The small molecule below binds the protein below.
Small molecule (SMILES): Nc1ccnc(=O)[nH]1

Sequence of chain 3.A:
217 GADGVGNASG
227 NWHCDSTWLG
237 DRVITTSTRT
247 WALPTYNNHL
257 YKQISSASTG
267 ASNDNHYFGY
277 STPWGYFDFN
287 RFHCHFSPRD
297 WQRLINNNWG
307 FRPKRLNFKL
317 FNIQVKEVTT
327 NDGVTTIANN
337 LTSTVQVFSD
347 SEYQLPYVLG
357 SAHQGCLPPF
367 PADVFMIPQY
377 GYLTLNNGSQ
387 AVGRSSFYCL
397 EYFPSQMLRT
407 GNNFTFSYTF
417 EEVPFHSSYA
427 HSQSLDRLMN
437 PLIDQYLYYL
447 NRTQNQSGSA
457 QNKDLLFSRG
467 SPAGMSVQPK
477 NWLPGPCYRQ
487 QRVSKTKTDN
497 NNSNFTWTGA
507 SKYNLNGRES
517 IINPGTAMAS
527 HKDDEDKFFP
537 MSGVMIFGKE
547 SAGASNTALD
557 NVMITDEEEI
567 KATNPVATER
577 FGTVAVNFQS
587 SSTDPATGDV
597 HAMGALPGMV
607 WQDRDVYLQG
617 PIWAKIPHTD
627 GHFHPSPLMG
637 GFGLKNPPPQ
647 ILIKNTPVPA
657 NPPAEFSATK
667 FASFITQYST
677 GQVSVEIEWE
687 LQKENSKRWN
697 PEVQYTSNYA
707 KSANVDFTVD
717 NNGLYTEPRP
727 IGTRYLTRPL

Sequence of chain 3.H:
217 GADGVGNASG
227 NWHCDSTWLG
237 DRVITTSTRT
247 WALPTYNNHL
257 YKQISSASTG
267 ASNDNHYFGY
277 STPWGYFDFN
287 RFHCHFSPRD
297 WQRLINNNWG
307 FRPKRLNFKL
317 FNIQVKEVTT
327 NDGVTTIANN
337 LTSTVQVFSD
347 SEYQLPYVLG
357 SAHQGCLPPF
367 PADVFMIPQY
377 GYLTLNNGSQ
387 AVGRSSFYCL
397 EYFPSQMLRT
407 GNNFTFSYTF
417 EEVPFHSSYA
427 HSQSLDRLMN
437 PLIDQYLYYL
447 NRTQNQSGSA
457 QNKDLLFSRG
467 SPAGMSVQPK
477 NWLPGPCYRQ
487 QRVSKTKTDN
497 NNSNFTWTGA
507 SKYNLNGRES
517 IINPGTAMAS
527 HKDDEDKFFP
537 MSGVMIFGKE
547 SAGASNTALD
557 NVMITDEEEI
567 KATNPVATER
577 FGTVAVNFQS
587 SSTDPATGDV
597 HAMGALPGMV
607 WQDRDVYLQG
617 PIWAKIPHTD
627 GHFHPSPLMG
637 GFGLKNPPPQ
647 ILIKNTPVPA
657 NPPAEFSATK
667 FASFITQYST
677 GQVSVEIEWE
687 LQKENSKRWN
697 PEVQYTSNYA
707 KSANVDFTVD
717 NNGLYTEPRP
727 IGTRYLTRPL

Binding-site contacts:
Ligand atom O2 contacts residue HIS628 of chain 3.H at 3.4 Å (h-bond).
Ligand atom C2 contacts residue HIS630 of chain 3.A at 3.2 Å.
Ligand atom C6 contacts residue HIS628 of chain 3.H at 2.7 Å.
Ligand atom N3 contacts residue HIS628 of chain 3.H at 4.3 Å.
Ligand atom N4 contacts residue PHE629 of chain 3.A at 4.4 Å.
Ligand atom C2 contacts residue HIS628 of chain 3.H at 3.3 Å.
Ligand atom N4 contacts residue HIS630 of chain 3.A at 3.0 Å.
Ligand atom N1 contacts residue HIS628 of chain 3.H at 2.3 Å (h-bond).
Ligand atom N3 contacts residue HIS630 of chain 3.A at 2.6 Å (h-bond).
Ligand atom C5 contacts residue PHE629 of chain 3.A at 4.0 Å (hydrophobic).
Ligand atom C5 contacts residue HIS628 of chain 3.H at 3.9 Å.
Ligand atom C4 contacts residue HIS630 of chain 3.A at 3.2 Å.
Ligand atom C6 contacts residue PHE629 of chain 3.H at 4.0 Å (hydrophobic).
Ligand atom N1 contacts residue HIS630 of chain 3.A at 4.2 Å.
Ligand atom N1 contacts residue PHE629 of chain 3.H at 4.2 Å.
Ligand atom C2 contacts residue GLY627 of chain 3.H at 4.1 Å.
Ligand atom O2 contacts residue ASP626 of chain 3.H at 3.6 Å (salt-bridge).
Ligand atom O2 contacts residue GLY627 of chain 3.H at 3.4 Å.
Ligand atom C4 contacts residue HIS628 of chain 3.H at 4.5 Å.
Ligand atom N1 contacts residue TRP607 of chain 3.A at 4.5 Å.
Ligand atom N4 contacts residue PRO631 of chain 3.A at 4.4 Å.
Ligand atom O2 contacts residue HIS630 of chain 3.A at 3.5 Å.
Ligand atom C5 contacts residue HIS630 of chain 3.A at 4.3 Å.